This protein binds this small molecule.
Small molecule (SMILES): CC(=O)N[C@H]1[C@H](O[C@H]2[C@H](O)[C@@H](NC(C)=O)CO[C@@H]2CO)O[C@H](CO)[C@@H](O)[C@@H]1O

Binding-site contacts:
Ligand atom N2 contacts residue ASN12 of chain 21.I at 3.8 Å.
Ligand atom C7 contacts residue ASN12 of chain 21.I at 3.9 Å.
Ligand atom C2 contacts residue ASN12 of chain 21.I at 3.2 Å.
Ligand atom O7 contacts residue ASN12 of chain 21.I at 3.7 Å.
Ligand atom C5 contacts residue ASN12 of chain 21.I at 4.0 Å.
Ligand atom C1 contacts residue ASN12 of chain 21.I at 2.1 Å.
Ligand atom O5 contacts residue ASN12 of chain 21.I at 2.6 Å (h-bond).

Sequence of chain 21.I:
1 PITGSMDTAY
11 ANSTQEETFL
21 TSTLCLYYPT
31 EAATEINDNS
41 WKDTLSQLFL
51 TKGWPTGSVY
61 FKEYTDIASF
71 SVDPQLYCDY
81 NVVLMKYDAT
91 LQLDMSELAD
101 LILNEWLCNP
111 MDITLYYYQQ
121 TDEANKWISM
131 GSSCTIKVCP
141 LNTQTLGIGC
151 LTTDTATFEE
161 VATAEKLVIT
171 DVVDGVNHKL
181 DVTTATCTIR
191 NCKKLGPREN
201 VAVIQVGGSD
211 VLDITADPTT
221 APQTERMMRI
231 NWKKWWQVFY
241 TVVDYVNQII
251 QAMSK